This protein binds this small molecule.
Small molecule (SMILES): CC(=O)N[C@@H]1[C@@H](O)[C@H](O)[C@@H](CO)O[C@H]1O

Binding-site contacts:
Ligand atom C8 contacts residue ASN58 of chain 1.M at 3.4 Å.
Ligand atom C8 contacts residue GLY16 of chain 1.P at 3.3 Å.
Ligand atom C7 contacts residue ASN58 of chain 1.M at 3.4 Å.
Ligand atom C3 contacts residue ASN58 of chain 1.M at 3.8 Å.
Ligand atom C7 contacts residue GLU57 of chain 1.M at 3.8 Å.
Ligand atom O7 contacts residue ASN58 of chain 1.M at 4.4 Å.
Ligand atom C4 contacts residue ASN58 of chain 1.M at 4.2 Å.
Ligand atom N2 contacts residue ASN58 of chain 1.M at 3.0 Å (h-bond).
Ligand atom C8 contacts residue SER17 of chain 1.P at 3.3 Å.
Ligand atom C1 contacts residue ASN58 of chain 1.M at 1.4 Å.
Ligand atom O7 contacts residue SER17 of chain 1.P at 4.1 Å.
Ligand atom C5 contacts residue ASN58 of chain 1.M at 3.6 Å.
Ligand atom N2 contacts residue GLU57 of chain 1.M at 4.2 Å.
Ligand atom O5 contacts residue ASN58 of chain 1.M at 2.3 Å (h-bond).
Ligand atom C2 contacts residue ASN58 of chain 1.M at 2.5 Å.
Ligand atom O7 contacts residue GLU57 of chain 1.M at 3.2 Å.
Ligand atom C7 contacts residue SER17 of chain 1.P at 4.1 Å.

Sequence of chain 1.M:
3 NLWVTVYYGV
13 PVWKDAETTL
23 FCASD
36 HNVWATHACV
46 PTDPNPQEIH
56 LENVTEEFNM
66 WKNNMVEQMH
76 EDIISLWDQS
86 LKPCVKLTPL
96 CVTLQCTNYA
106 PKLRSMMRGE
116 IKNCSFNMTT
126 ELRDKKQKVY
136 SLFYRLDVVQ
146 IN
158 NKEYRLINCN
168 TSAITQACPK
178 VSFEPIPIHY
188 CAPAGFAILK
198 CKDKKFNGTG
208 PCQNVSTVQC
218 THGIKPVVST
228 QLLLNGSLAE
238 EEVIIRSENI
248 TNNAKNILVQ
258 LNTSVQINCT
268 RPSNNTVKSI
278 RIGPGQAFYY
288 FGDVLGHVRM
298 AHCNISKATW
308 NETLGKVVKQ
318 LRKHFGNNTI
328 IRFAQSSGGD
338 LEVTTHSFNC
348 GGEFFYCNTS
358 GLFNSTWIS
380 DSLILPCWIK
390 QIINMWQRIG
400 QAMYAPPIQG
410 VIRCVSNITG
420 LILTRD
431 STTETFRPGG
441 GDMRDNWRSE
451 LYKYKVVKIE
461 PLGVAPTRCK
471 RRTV

Sequence of chain 1.P:
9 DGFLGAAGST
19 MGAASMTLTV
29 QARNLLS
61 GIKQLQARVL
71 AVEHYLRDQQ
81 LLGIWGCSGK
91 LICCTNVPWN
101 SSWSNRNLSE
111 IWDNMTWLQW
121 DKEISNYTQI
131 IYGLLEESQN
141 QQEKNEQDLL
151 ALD